Binding-site contacts:
Ligand atom C1 contacts residue ARG195 of chain 1.A at 2.5 Å.
Ligand atom O4 contacts residue LYS250 of chain 1.A at 2.9 Å.
Ligand atom O3 contacts residue ARG195 of chain 1.A at 1.4 Å (salt-bridge).
Ligand atom O2 contacts residue PHE238 of chain 1.A at 2.7 Å (h-bond).
Ligand atom O2 contacts residue ASN240 of chain 1.A at 2.3 Å (h-bond).
Ligand atom C contacts residue ASN189 of chain 1.A at 2.6 Å.
Ligand atom P contacts residue PHE238 of chain 1.A at 2.8 Å.
Ligand atom O14 contacts residue ASN189 of chain 1.A at 2.4 Å (h-bond).
Ligand atom C contacts residue ASN196 of chain 1.A at 3.0 Å.
Ligand atom C4 contacts residue ASN189 of chain 1.A at 2.3 Å.
Ligand atom O13 contacts residue ASN240 of chain 1.A at 2.5 Å.
Ligand atom O1 contacts residue ASN240 of chain 1.A at 3.0 Å.
Ligand atom C contacts residue ARG195 of chain 1.A at 2.1 Å.
Ligand atom O6 contacts residue LYS250 of chain 1.A at 1.0 Å.
Ligand atom O contacts residue ARG195 of chain 1.A at 2.1 Å.
Ligand atom P1 contacts residue LYS250 of chain 1.A at 2.4 Å.
Ligand atom O3 contacts residue PHE238 of chain 1.A at 1.9 Å (h-bond).
Ligand atom O7 contacts residue LYS250 of chain 1.A at 3.1 Å.
Ligand atom C2 contacts residue ALA192 of chain 1.A at 3.1 Å (hydrophobic).
Ligand atom C contacts residue ALA187 of chain 1.A at 3.1 Å (hydrophobic).
Ligand atom C1 contacts residue ASN189 of chain 1.A at 2.0 Å.
Ligand atom O14 contacts residue PRO190 of chain 1.A at 3.2 Å (h-bond).
Ligand atom O2 contacts residue LYS250 of chain 1.A at 2.8 Å.
Ligand atom C2 contacts residue ASN189 of chain 1.A at 1.5 Å.
Ligand atom O9 contacts residue LYS223 of chain 1.B at 2.9 Å.
Ligand atom O2 contacts residue GLU239 of chain 1.A at 2.3 Å.
Ligand atom O14 contacts residue ALA192 of chain 1.A at 2.1 Å.
Ligand atom C9 contacts residue LYS225 of chain 1.A at 3.2 Å.
Ligand atom P contacts residue ARG195 of chain 1.A at 2.7 Å.
Ligand atom O11 contacts residue LYS225 of chain 1.A at 2.6 Å (salt-bridge).
Ligand atom O4 contacts residue ARG195 of chain 1.A at 3.0 Å.
Ligand atom O12 contacts residue ASN189 of chain 1.A at 2.8 Å.
Ligand atom O3 contacts residue GLU239 of chain 1.A at 3.2 Å (salt-bridge).
Ligand atom O12 contacts residue ASN240 of chain 1.A at 2.9 Å.
Ligand atom P contacts residue ASN240 of chain 1.A at 3.1 Å.
Ligand atom O10 contacts residue LYS225 of chain 1.A at 2.4 Å.
Ligand atom C9 contacts residue ASP253 of chain 1.A at 3.2 Å.
Ligand atom O13 contacts residue ALA192 of chain 1.A at 2.4 Å.
Ligand atom C3 contacts residue ASN189 of chain 1.A at 2.7 Å.
Ligand atom P contacts residue GLU239 of chain 1.A at 3.2 Å.

This protein binds this small molecule.
Small molecule (SMILES): C[C@H]1O[C@@H](OP(=O)(O)OP(=O)(O)OC[C@@H]2O[C@@H](n3cnc4c(=O)[nH]c(N)nc43)[C@@H](O)[C@H]2O)[C@@H](O)[C@@H](O)[C@H]1O

Sequence of chain 1.B:
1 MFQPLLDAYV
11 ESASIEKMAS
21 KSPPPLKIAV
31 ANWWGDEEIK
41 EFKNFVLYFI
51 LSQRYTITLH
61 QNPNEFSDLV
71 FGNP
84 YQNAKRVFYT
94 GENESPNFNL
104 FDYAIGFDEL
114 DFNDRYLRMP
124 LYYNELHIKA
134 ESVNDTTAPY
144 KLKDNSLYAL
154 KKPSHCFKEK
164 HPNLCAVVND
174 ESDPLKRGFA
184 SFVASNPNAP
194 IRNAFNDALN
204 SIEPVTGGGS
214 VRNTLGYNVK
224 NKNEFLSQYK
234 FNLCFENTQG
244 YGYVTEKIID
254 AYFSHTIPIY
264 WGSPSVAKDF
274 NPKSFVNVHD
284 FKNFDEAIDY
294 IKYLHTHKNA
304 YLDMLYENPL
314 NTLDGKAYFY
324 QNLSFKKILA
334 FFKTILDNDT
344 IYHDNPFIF

Sequence of chain 1.A:
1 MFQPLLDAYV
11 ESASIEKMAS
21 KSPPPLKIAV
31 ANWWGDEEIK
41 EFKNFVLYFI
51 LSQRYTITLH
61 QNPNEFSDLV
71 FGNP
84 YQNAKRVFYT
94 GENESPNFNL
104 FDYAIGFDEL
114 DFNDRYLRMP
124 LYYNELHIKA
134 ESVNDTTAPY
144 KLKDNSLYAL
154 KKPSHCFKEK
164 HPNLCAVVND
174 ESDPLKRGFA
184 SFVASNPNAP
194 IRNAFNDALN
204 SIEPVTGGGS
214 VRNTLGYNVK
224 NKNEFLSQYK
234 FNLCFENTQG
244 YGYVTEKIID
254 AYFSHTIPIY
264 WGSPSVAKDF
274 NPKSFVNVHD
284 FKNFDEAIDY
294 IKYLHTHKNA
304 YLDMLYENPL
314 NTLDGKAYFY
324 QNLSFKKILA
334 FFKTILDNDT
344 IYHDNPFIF